This small molecule binds to this protein.
Small molecule (SMILES): CC(=O)N[C@H]1[C@H](O[C@H]2[C@H](O)[C@@H](NC(C)=O)CO[C@@H]2CO)O[C@H](CO)[C@@H](O)[C@@H]1O

Sequence of chain 1.C:
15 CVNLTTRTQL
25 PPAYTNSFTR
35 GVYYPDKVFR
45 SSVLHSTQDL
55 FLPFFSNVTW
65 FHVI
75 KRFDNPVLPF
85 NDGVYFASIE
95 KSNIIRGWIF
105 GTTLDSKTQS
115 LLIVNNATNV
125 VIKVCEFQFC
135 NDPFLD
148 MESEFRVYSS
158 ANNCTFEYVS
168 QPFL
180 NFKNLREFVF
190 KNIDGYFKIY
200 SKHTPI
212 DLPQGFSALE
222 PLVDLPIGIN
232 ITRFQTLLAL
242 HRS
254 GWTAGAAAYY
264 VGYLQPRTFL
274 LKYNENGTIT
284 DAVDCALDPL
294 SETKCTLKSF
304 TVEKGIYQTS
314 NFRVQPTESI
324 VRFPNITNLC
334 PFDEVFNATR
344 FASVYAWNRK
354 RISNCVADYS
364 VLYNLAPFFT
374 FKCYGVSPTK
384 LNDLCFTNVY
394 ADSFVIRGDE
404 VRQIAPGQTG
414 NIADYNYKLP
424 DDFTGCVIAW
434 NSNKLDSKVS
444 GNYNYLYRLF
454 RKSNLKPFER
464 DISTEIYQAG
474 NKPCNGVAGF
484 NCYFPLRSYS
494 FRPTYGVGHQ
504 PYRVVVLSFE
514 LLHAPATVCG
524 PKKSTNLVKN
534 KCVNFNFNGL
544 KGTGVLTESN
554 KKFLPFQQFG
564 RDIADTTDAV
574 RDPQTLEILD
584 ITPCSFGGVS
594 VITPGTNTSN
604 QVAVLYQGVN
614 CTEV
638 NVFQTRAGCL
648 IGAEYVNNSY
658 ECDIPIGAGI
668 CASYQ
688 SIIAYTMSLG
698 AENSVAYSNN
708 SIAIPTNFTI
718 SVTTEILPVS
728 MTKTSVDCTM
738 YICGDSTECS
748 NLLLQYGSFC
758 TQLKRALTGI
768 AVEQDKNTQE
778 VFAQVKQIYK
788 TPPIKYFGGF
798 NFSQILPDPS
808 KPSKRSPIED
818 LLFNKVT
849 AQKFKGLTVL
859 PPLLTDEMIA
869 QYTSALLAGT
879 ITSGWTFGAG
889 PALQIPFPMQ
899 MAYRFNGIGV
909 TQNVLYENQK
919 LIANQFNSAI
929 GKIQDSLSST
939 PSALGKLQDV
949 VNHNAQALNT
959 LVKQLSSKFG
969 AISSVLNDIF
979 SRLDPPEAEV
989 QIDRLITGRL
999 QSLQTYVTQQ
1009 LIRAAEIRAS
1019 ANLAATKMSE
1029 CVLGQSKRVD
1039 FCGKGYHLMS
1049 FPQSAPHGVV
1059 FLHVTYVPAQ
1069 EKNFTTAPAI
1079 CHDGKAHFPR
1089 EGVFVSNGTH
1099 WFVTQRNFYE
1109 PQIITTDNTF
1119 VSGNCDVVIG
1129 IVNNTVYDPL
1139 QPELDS

Binding-site contacts:
Ligand atom N2 contacts residue ASN1131 of chain 1.C at 2.9 Å (h-bond).
Ligand atom C3 contacts residue ASN1131 of chain 1.C at 3.8 Å.
Ligand atom C1 contacts residue ASN1131 of chain 1.C at 1.4 Å.
Ligand atom C8 contacts residue ASN1131 of chain 1.C at 4.4 Å.
Ligand atom C4 contacts residue ASN1131 of chain 1.C at 4.2 Å.
Ligand atom C7 contacts residue ASN1131 of chain 1.C at 3.2 Å.
Ligand atom C5 contacts residue ASN1131 of chain 1.C at 3.7 Å.
Ligand atom C2 contacts residue ASN1131 of chain 1.C at 2.4 Å.
Ligand atom O5 contacts residue ASN1131 of chain 1.C at 2.4 Å (h-bond).
Ligand atom O7 contacts residue ASN1131 of chain 1.C at 3.2 Å (h-bond).